Sequence of chain 1.A:
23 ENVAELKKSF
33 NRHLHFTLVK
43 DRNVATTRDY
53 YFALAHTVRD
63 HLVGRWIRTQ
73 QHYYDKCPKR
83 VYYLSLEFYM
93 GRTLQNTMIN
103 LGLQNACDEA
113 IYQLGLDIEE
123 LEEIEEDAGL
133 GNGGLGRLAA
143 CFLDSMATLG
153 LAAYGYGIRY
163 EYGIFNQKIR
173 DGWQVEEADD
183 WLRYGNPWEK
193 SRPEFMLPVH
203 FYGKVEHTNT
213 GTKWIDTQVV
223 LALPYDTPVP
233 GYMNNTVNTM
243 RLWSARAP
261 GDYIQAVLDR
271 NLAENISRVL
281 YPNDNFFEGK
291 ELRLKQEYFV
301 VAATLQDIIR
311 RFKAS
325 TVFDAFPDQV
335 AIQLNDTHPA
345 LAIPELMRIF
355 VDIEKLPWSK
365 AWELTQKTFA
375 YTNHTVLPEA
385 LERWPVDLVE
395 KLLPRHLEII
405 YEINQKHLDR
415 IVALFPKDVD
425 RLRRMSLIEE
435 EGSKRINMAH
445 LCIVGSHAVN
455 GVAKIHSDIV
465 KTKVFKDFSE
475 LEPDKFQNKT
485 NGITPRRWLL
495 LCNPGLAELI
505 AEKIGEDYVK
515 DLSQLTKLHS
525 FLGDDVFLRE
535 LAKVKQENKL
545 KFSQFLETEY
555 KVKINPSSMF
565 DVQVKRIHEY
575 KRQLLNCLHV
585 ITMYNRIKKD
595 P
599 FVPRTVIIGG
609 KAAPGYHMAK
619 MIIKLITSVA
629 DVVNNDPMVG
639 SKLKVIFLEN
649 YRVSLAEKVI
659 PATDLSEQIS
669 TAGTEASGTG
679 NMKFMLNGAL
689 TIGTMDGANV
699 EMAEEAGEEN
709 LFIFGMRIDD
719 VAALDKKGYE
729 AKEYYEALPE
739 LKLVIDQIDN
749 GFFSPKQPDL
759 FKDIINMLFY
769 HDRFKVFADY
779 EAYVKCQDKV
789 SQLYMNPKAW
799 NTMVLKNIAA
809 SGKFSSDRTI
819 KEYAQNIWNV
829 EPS

Binding-site contacts:
Ligand atom C8 contacts residue HIS378 of chain 1.A at 3.9 Å.
Ligand atom O6 contacts residue HIS378 of chain 1.A at 2.8 Å.
Ligand atom C4 contacts residue ASN485 of chain 1.A at 3.9 Å.
Ligand atom O3 contacts residue GLU673 of chain 1.A at 2.6 Å (salt-bridge).
Ligand atom N1 contacts residue HIS378 of chain 1.A at 2.9 Å (h-bond).
Ligand atom C5 contacts residue LEU137 of chain 1.A at 3.9 Å (hydrophobic).
Ligand atom O3 contacts residue GLY676 of chain 1.A at 3.0 Å (h-bond).
Ligand atom C1 contacts residue HIS378 of chain 1.A at 3.7 Å.
Ligand atom O5 contacts residue HIS378 of chain 1.A at 3.4 Å.
Ligand atom O2 contacts residue GLU673 of chain 1.A at 3.2 Å (salt-bridge).
Ligand atom O3 contacts residue ALA674 of chain 1.A at 3.3 Å (h-bond).
Ligand atom O6 contacts residue LEU140 of chain 1.A at 4.0 Å.
Ligand atom C8 contacts residue THR379 of chain 1.A at 3.5 Å.
Ligand atom N1 contacts residue ASN285 of chain 1.A at 3.6 Å (h-bond).
Ligand atom O4 contacts residue SER675 of chain 1.A at 3.5 Å.
Ligand atom O3 contacts residue SER675 of chain 1.A at 3.0 Å (h-bond).
Ligand atom C1 contacts residue ASN285 of chain 1.A at 3.9 Å.
Ligand atom C2 contacts residue GLU673 of chain 1.A at 3.9 Å.
Ligand atom C2 contacts residue ASN285 of chain 1.A at 4.0 Å.
Ligand atom C8 contacts residue ASP340 of chain 1.A at 3.6 Å.
Ligand atom O2 contacts residue ASN285 of chain 1.A at 3.0 Å (h-bond).
Ligand atom O5 contacts residue LEU137 of chain 1.A at 3.9 Å.
Ligand atom O6 contacts residue ASN485 of chain 1.A at 2.8 Å (h-bond).
Ligand atom O6 contacts residue VAL456 of chain 1.A at 3.3 Å.
Ligand atom C6 contacts residue ASN485 of chain 1.A at 3.2 Å.
Ligand atom O4 contacts residue ASN485 of chain 1.A at 3.3 Å (h-bond).
Ligand atom O7 contacts residue LEU137 of chain 1.A at 3.5 Å.
Ligand atom C3 contacts residue GLY676 of chain 1.A at 3.7 Å.
Ligand atom C4 contacts residue GLY676 of chain 1.A at 3.6 Å.
Ligand atom O2 contacts residue TYR574 of chain 1.A at 3.0 Å (h-bond).
Ligand atom C8 contacts residue ASN285 of chain 1.A at 3.4 Å.
Ligand atom C6 contacts residue HIS378 of chain 1.A at 3.5 Å.
Ligand atom O7 contacts residue ASN285 of chain 1.A at 3.5 Å (h-bond).
Ligand atom C7 contacts residue HIS378 of chain 1.A at 3.9 Å.
Ligand atom O4 contacts residue GLY676 of chain 1.A at 2.6 Å (h-bond).
Ligand atom C2 contacts residue HIS378 of chain 1.A at 3.6 Å.
Ligand atom C4 contacts residue SER675 of chain 1.A at 4.0 Å.
Ligand atom C7 contacts residue ASN285 of chain 1.A at 3.3 Å.
Ligand atom C3 contacts residue GLU673 of chain 1.A at 3.4 Å.
Ligand atom C5 contacts residue GLY136 of chain 1.A at 4.0 Å.

This small molecule binds to this protein.
Small molecule (SMILES): CC(=O)N[C@@H]1O[C@H](CO)[C@@H](O)[C@H](O)[C@H]1O